Sequence of chain 1.B:
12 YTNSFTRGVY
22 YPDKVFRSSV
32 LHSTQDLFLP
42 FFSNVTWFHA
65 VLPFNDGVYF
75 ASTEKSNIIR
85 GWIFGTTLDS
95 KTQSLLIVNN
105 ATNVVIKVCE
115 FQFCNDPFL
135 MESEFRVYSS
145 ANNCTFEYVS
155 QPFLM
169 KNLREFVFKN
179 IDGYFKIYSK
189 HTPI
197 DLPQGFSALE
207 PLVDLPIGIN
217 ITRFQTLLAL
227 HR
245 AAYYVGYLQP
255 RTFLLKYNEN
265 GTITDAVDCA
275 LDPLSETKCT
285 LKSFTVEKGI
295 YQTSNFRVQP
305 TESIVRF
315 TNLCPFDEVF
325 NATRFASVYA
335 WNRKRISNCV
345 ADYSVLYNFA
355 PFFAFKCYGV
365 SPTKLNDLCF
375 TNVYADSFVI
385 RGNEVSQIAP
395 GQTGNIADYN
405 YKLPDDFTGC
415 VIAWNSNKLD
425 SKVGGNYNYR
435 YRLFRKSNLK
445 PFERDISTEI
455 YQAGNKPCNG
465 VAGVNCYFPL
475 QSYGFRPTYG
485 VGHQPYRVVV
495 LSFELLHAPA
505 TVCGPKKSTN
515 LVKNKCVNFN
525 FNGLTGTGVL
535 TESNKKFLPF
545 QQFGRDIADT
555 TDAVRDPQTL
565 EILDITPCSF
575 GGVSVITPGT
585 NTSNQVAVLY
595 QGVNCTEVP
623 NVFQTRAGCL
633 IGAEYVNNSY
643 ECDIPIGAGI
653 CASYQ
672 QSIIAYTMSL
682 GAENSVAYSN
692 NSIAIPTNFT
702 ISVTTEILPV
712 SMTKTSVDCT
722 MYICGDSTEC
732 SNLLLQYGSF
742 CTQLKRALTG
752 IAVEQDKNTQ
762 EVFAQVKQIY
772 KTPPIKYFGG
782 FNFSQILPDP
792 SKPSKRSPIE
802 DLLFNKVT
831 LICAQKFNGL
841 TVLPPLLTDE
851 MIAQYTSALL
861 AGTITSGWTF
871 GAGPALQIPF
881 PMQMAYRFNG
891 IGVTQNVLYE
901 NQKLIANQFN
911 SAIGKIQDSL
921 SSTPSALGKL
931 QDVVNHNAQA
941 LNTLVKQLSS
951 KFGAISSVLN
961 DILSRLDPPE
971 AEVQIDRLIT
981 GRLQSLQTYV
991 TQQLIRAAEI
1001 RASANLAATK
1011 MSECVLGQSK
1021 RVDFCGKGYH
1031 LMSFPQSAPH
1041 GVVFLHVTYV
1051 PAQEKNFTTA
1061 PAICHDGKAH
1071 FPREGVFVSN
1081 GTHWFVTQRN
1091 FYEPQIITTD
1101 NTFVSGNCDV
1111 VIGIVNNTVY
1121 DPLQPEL

Binding-site contacts:
Ligand atom N2 contacts residue ASN1056 of chain 1.B at 2.9 Å (h-bond).
Ligand atom C5 contacts residue ALA688 of chain 1.B at 4.1 Å (hydrophobic).
Ligand atom O4 contacts residue ALA688 of chain 1.B at 4.5 Å.
Ligand atom C5 contacts residue ASN1056 of chain 1.B at 3.6 Å.
Ligand atom O5 contacts residue ASN1056 of chain 1.B at 2.3 Å (h-bond).
Ligand atom C8 contacts residue GLU1054 of chain 1.B at 3.9 Å.
Ligand atom C1 contacts residue ASN1056 of chain 1.B at 1.4 Å.
Ligand atom C3 contacts residue ASN1056 of chain 1.B at 3.8 Å.
Ligand atom C2 contacts residue ASN1056 of chain 1.B at 2.4 Å.
Ligand atom C8 contacts residue ASN1056 of chain 1.B at 4.1 Å.
Ligand atom C8 contacts residue LYS1055 of chain 1.B at 4.4 Å.
Ligand atom O7 contacts residue ASN1056 of chain 1.B at 4.3 Å.
Ligand atom C7 contacts residue ASN1056 of chain 1.B at 3.8 Å.
Ligand atom C4 contacts residue ASN1056 of chain 1.B at 4.2 Å.

The protein below binds the small molecule below.
Small molecule (SMILES): CC(=O)N[C@@H]1[C@@H](O)[C@H](O)[C@@H](CO)O[C@H]1O